This protein binds this small molecule.
Small molecule (SMILES): COc1cccc(-c2ccc(Nc3ccc(C[NH+](C)C)cc3)cc2)c1

Binding-site contacts:
Ligand atom C24 contacts residue ARG45 of chain 1.A at 3.4 Å.
Ligand atom C20 contacts residue SER43 of chain 1.A at 3.7 Å.
Ligand atom C14 contacts residue THR78 of chain 1.A at 3.3 Å.
Ligand atom O13 contacts residue TYR75 of chain 1.A at 3.3 Å.
Ligand atom C18 contacts residue ARG45 of chain 1.A at 4.0 Å.
Ligand atom C2 contacts residue LEU60 of chain 1.A at 3.5 Å (hydrophobic).
Ligand atom C20 contacts residue TYR44 of chain 1.A at 4.0 Å (hydrophobic).
Ligand atom C12 contacts residue SER43 of chain 1.A at 4.1 Å.
Ligand atom C2 contacts residue LYS9 of chain 1.A at 4.0 Å.
Ligand atom C11 contacts residue ASP58 of chain 1.A at 3.7 Å.
Ligand atom C3 contacts residue LEU60 of chain 1.A at 4.0 Å (hydrophobic).
Ligand atom C20 contacts residue ARG45 of chain 1.A at 4.1 Å.
Ligand atom C21 contacts residue TYR44 of chain 1.A at 3.6 Å (hydrophobic).
Ligand atom N23 contacts residue ARG45 of chain 1.A at 3.8 Å.
Ligand atom C12 contacts residue ILE59 of chain 1.A at 3.6 Å (hydrophobic).
Ligand atom C3 contacts residue GLY79 of chain 1.A at 4.0 Å.
Ligand atom C3 contacts residue VAL11 of chain 1.A at 3.8 Å (hydrophobic).
Ligand atom C21 contacts residue SER43 of chain 1.A at 4.0 Å.
Ligand atom C1 contacts residue LEU10 of chain 1.A at 3.8 Å (hydrophobic).
Ligand atom C11 contacts residue SER43 of chain 1.A at 3.7 Å.
Ligand atom C4 contacts residue THR78 of chain 1.A at 3.8 Å.
Ligand atom C16 contacts residue ARG45 of chain 1.A at 3.8 Å.
Ligand atom C1 contacts residue LEU60 of chain 1.A at 3.7 Å (hydrophobic).
Ligand atom C8 contacts residue ASP58 of chain 1.A at 4.0 Å.
Ligand atom C9 contacts residue ASP58 of chain 1.A at 3.9 Å.
Ligand atom C21 contacts residue ARG45 of chain 1.A at 3.7 Å.
Ligand atom C2 contacts residue VAL11 of chain 1.A at 3.6 Å (hydrophobic).
Ligand atom C1 contacts residue ASP58 of chain 1.A at 3.4 Å.
Ligand atom C11 contacts residue TYR44 of chain 1.A at 3.5 Å (hydrophobic).
Ligand atom C12 contacts residue ASP58 of chain 1.A at 3.5 Å.
Ligand atom C10 contacts residue ASP58 of chain 1.A at 3.9 Å.
Ligand atom C3 contacts residue TYR75 of chain 1.A at 4.0 Å (hydrophobic).
Ligand atom C14 contacts residue TYR75 of chain 1.A at 3.6 Å (hydrophobic).
Ligand atom C1 contacts residue LYS9 of chain 1.A at 4.1 Å.
Ligand atom C11 contacts residue ILE59 of chain 1.A at 3.9 Å (hydrophobic).
Ligand atom C2 contacts residue LEU10 of chain 1.A at 3.5 Å (hydrophobic).
Ligand atom C17 contacts residue ARG45 of chain 1.A at 3.7 Å.
Ligand atom N15 contacts residue ARG45 of chain 1.A at 4.1 Å.
Ligand atom O13 contacts residue THR78 of chain 1.A at 3.2 Å.
Ligand atom C7 contacts residue ASP58 of chain 1.A at 3.7 Å.

Sequence of chain 1.A:
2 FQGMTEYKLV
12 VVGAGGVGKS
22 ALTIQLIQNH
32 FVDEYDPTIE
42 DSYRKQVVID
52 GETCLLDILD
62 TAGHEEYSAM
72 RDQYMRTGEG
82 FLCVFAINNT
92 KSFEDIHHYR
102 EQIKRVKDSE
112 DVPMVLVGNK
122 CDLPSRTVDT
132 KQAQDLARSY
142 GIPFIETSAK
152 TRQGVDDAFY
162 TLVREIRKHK